Binding-site contacts:
Ligand atom C42 contacts residue LEU48 of chain 1.L at 3.6 Å (hydrophobic).
Ligand atom C41 contacts residue LEU48 of chain 1.L at 3.9 Å (hydrophobic).
Ligand atom C38 contacts residue PHE49 of chain 1.L at 3.9 Å (hydrophobic).
Ligand atom C36 contacts residue SER52 of chain 1.L at 3.9 Å.
Ligand atom N34 contacts residue GLU26 of chain 1.M at 3.4 Å.
Ligand atom BR1 contacts residue LEU23 of chain 1.M at 3.9 Å.
Ligand atom C39 contacts residue PHE49 of chain 1.L at 3.9 Å (hydrophobic).
Ligand atom O32 contacts residue TRP90 of chain 1.M at 3.5 Å.
Ligand atom BR1 contacts residue PHE49 of chain 1.L at 3.8 Å.
Ligand atom C37 contacts residue SER52 of chain 1.L at 3.7 Å.
Ligand atom C36 contacts residue LEU48 of chain 1.L at 4.0 Å (hydrophobic).
Ligand atom C28 contacts residue TYR62 of chain 1.M at 3.9 Å (hydrophobic).
Ligand atom O1 contacts residue GLN51 of chain 1.L at 3.9 Å.
Ligand atom C41 contacts residue LEU23 of chain 1.M at 3.9 Å (hydrophobic).
Ligand atom C35 contacts residue GLU26 of chain 1.M at 3.9 Å.
Ligand atom C38 contacts residue ARG22 of chain 1.M at 3.8 Å.
Ligand atom C41 contacts residue PHE49 of chain 1.L at 3.8 Å (hydrophobic).
Ligand atom BR1 contacts residue ILE19 of chain 1.M at 3.6 Å.
Ligand atom C27 contacts residue LEU48 of chain 1.L at 3.7 Å (hydrophobic).
Ligand atom C37 contacts residue GLU26 of chain 1.M at 3.3 Å.
Ligand atom C35 contacts residue SER52 of chain 1.L at 3.4 Å.
Ligand atom C26 contacts residue LEU48 of chain 1.L at 3.8 Å (hydrophobic).
Ligand atom BR1 contacts residue ARG22 of chain 1.M at 3.6 Å.
Ligand atom C36 contacts residue GLU26 of chain 1.M at 3.9 Å.
Ligand atom C46 contacts residue GLN51 of chain 1.L at 3.3 Å.
Ligand atom C28 contacts residue LEU48 of chain 1.L at 3.8 Å (hydrophobic).
Ligand atom C37 contacts residue ARG22 of chain 1.M at 3.9 Å.
Ligand atom C10 contacts residue GLN51 of chain 1.L at 3.9 Å.
Ligand atom C25 contacts residue LEU114 of chain 1.M at 3.9 Å (hydrophobic).
Ligand atom C10 contacts residue TYR82 of chain 1.L at 3.7 Å (hydrophobic).
Ligand atom C10 contacts residue LEU48 of chain 1.L at 4.0 Å (hydrophobic).
Ligand atom C29 contacts residue TYR62 of chain 1.M at 3.8 Å (hydrophobic).
Ligand atom C29 contacts residue ILE28 of chain 1.M at 3.7 Å (hydrophobic).
Ligand atom C24 contacts residue TYR82 of chain 1.L at 3.9 Å (hydrophobic).
Ligand atom C11 contacts residue TYR82 of chain 1.L at 3.5 Å (hydrophobic).
Ligand atom C11 contacts residue GLN51 of chain 1.L at 3.5 Å.
Ligand atom C26 contacts residue ILE44 of chain 1.L at 3.9 Å (hydrophobic).
Ligand atom C38 contacts residue GLU26 of chain 1.M at 3.6 Å.
Ligand atom O32 contacts residue TYR82 of chain 1.L at 3.1 Å (h-bond).
Ligand atom C20 contacts residue TRP90 of chain 1.M at 3.5 Å (hydrophobic).

A small-molecule ligand and the protein it binds are described below.
Small molecule (SMILES): CC[C@H](C)[C@H]1C(=O)N(Cc2cccc3ccccc23)C[C@@H]2N(C(=O)NCc3ccc(Br)cc3)CCC(=O)N12

Sequence of chain 1.L:
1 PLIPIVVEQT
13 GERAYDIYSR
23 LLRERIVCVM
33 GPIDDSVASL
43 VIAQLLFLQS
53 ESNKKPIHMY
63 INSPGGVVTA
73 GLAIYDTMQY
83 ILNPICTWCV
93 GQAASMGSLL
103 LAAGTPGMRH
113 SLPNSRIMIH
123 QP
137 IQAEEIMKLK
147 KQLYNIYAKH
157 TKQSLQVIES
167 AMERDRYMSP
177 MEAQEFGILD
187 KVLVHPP

Sequence of chain 1.M:
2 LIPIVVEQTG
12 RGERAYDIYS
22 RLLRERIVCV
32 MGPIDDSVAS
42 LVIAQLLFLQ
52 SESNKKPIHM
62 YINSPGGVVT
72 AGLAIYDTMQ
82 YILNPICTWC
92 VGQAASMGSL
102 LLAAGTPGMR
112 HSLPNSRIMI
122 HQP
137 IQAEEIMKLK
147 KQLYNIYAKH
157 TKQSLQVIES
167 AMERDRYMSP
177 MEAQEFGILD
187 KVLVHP